Binding-site contacts:
Ligand atom C3 contacts residue ASN380 of chain 1.D at 3.9 Å.
Ligand atom C5 contacts residue ASN380 of chain 1.D at 3.7 Å.
Ligand atom N2 contacts residue ASN380 of chain 1.D at 3.0 Å (h-bond).
Ligand atom C4 contacts residue ASN380 of chain 1.D at 4.3 Å.
Ligand atom C1 contacts residue ASN380 of chain 1.D at 1.5 Å.
Ligand atom C8 contacts residue ASN380 of chain 1.D at 3.9 Å.
Ligand atom O5 contacts residue ASN380 of chain 1.D at 2.4 Å (h-bond).
Ligand atom C7 contacts residue ASN380 of chain 1.D at 4.0 Å.
Ligand atom C2 contacts residue ASN380 of chain 1.D at 2.6 Å.

The protein below binds the small molecule below.
Small molecule (SMILES): CC(=O)N[C@@H]1[C@@H](O)[C@H](O)[C@@H](CO)O[C@H]1O

Sequence of chain 1.D:
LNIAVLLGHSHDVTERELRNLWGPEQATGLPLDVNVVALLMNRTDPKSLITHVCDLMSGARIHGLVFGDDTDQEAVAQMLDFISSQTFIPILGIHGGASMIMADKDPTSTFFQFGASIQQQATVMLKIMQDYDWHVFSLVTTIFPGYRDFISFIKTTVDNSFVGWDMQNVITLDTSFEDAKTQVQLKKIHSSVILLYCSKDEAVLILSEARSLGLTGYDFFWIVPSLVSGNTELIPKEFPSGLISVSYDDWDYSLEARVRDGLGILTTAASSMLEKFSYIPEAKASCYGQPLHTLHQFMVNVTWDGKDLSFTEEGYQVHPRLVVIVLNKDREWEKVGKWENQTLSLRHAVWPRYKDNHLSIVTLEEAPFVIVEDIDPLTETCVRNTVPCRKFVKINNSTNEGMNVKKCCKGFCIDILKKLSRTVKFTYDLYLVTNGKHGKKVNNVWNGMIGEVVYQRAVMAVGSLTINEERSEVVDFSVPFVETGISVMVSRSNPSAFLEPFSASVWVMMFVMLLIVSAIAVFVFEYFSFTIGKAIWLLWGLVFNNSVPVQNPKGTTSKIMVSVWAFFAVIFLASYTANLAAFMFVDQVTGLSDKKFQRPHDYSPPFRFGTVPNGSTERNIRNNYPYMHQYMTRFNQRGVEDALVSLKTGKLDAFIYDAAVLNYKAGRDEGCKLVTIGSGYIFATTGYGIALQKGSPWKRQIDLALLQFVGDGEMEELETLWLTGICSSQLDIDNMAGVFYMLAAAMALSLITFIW